The small molecule below binds the protein below.
Small molecule (SMILES): CC(=O)N[C@@H]1[C@@H](O)[C@H](O)[C@@H](CO)O[C@H]1O

Binding-site contacts:
Ligand atom O5 contacts residue ASN457 of chain 1.A at 2.4 Å (h-bond).
Ligand atom C2 contacts residue GLU458 of chain 1.A at 4.3 Å.
Ligand atom C5 contacts residue GLU458 of chain 1.A at 4.3 Å.
Ligand atom C3 contacts residue GLU458 of chain 1.A at 4.3 Å.
Ligand atom N2 contacts residue GLU458 of chain 1.A at 4.3 Å.
Ligand atom C1 contacts residue ASN457 of chain 1.A at 1.4 Å.
Ligand atom C5 contacts residue ASN457 of chain 1.A at 3.7 Å.
Ligand atom O5 contacts residue GLU458 of chain 1.A at 4.4 Å.
Ligand atom C1 contacts residue GLU458 of chain 1.A at 3.7 Å.
Ligand atom C4 contacts residue ASN457 of chain 1.A at 4.2 Å.
Ligand atom C3 contacts residue ASN457 of chain 1.A at 3.8 Å.
Ligand atom C2 contacts residue ASN457 of chain 1.A at 2.5 Å.
Ligand atom N2 contacts residue ASN457 of chain 1.A at 2.9 Å (h-bond).
Ligand atom O6 contacts residue ASN457 of chain 1.A at 4.4 Å.
Ligand atom C7 contacts residue ASN457 of chain 1.A at 4.0 Å.

Sequence of chain 1.A:
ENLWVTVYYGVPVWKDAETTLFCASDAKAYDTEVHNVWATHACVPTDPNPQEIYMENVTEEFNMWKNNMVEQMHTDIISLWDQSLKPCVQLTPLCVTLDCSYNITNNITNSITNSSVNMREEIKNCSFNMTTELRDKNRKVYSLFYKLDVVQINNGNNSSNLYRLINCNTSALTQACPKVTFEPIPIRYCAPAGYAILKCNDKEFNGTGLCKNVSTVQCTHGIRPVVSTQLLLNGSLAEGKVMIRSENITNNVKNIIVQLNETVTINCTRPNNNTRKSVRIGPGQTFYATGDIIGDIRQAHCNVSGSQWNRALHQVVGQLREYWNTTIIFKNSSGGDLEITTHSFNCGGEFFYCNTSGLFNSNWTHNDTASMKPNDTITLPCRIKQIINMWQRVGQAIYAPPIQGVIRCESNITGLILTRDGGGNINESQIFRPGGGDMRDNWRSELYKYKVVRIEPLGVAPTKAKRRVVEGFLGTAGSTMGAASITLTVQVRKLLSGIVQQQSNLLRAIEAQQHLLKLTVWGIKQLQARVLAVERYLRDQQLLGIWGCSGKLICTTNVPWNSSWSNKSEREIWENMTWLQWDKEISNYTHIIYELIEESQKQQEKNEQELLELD